Sequence of chain 1.A:
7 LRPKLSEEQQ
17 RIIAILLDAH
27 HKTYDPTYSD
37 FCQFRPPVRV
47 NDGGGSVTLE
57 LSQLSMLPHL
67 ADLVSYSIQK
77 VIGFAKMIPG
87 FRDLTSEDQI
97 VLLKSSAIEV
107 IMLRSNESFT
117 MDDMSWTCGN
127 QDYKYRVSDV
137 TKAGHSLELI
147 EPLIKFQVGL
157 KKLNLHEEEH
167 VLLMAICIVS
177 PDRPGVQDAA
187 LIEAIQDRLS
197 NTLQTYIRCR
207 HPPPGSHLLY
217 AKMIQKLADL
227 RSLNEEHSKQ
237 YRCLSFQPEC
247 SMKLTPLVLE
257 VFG

A protein and the small-molecule ligand that binds it are described below.
Small molecule (SMILES): C[C@H](CC#CC(C)(C)O)[C@H]1CCC2/C(=C/C=C3C[C@@H](O)C[C@H](O)C3)CCC[C@@]21C

Binding-site contacts:
Ligand atom C21 contacts residue LEU145 of chain 1.A at 3.8 Å (hydrophobic).
Ligand atom C4 contacts residue SER114 of chain 1.A at 3.9 Å.
Ligand atom O2 contacts residue SER114 of chain 1.A at 2.9 Å (h-bond).
Ligand atom C1 contacts residue SER73 of chain 1.A at 3.7 Å.
Ligand atom C6 contacts residue LEU69 of chain 1.A at 4.0 Å (hydrophobic).
Ligand atom C5 contacts residue SER111 of chain 1.A at 3.7 Å.
Ligand atom O2 contacts residue ARG110 of chain 1.A at 4.0 Å.
Ligand atom C2 contacts residue TYR30 of chain 1.A at 3.9 Å (hydrophobic).
Ligand atom C12 contacts residue VAL136 of chain 1.A at 3.7 Å (hydrophobic).
Ligand atom C4 contacts residue PHE37 of chain 1.A at 4.1 Å (hydrophobic).
Ligand atom C24 contacts residue HIS141 of chain 1.A at 3.8 Å.
Ligand atom C3 contacts residue SER114 of chain 1.A at 3.8 Å.
Ligand atom C22 contacts residue ILE104 of chain 1.A at 3.8 Å (hydrophobic).
Ligand atom C10 contacts residue SER73 of chain 1.A at 3.7 Å.
Ligand atom C25 contacts residue HIS233 of chain 1.A at 3.7 Å.
Ligand atom C11 contacts residue TYR131 of chain 1.A at 3.9 Å (hydrophobic).
Ligand atom C26 contacts residue HIS141 of chain 1.A at 3.8 Å.
Ligand atom C23 contacts residue VAL70 of chain 1.A at 3.9 Å (hydrophobic).
Ligand atom C25 contacts residue HIS141 of chain 1.A at 3.7 Å.
Ligand atom C23 contacts residue HIS233 of chain 1.A at 3.7 Å.
Ligand atom O2 contacts residue SER111 of chain 1.A at 3.5 Å.
Ligand atom C3 contacts residue TYR34 of chain 1.A at 3.8 Å (hydrophobic).
Ligand atom O1 contacts residue ARG110 of chain 1.A at 2.8 Å (salt-bridge).
Ligand atom C22 contacts residue VAL70 of chain 1.A at 4.1 Å (hydrophobic).
Ligand atom O3 contacts residue HIS233 of chain 1.A at 2.8 Å (h-bond).
Ligand atom C6 contacts residue SER111 of chain 1.A at 3.6 Å.
Ligand atom O1 contacts residue SER73 of chain 1.A at 2.7 Å (h-bond).
Ligand atom C9 contacts residue TRP122 of chain 1.A at 3.4 Å (hydrophobic).
Ligand atom O3 contacts residue HIS141 of chain 1.A at 2.8 Å (h-bond).
Ligand atom C3 contacts residue TYR30 of chain 1.A at 3.6 Å (hydrophobic).
Ligand atom C1 contacts residue ARG110 of chain 1.A at 3.8 Å.
Ligand atom C4 contacts residue CYS124 of chain 1.A at 3.6 Å (hydrophobic).
Ligand atom C24 contacts residue HIS233 of chain 1.A at 3.5 Å.
Ligand atom C18 contacts residue VAL70 of chain 1.A at 3.9 Å (hydrophobic).
Ligand atom O3 contacts residue TYR237 of chain 1.A at 4.0 Å.
Ligand atom C17 contacts residue LEU149 of chain 1.A at 4.0 Å (hydrophobic).
Ligand atom C2 contacts residue ARG110 of chain 1.A at 4.0 Å.
Ligand atom O2 contacts residue TYR30 of chain 1.A at 2.8 Å (h-bond).
Ligand atom C26 contacts residue LEU63 of chain 1.A at 3.6 Å (hydrophobic).
Ligand atom C7 contacts residue SER111 of chain 1.A at 3.5 Å.